Sequence of chain 1.A:
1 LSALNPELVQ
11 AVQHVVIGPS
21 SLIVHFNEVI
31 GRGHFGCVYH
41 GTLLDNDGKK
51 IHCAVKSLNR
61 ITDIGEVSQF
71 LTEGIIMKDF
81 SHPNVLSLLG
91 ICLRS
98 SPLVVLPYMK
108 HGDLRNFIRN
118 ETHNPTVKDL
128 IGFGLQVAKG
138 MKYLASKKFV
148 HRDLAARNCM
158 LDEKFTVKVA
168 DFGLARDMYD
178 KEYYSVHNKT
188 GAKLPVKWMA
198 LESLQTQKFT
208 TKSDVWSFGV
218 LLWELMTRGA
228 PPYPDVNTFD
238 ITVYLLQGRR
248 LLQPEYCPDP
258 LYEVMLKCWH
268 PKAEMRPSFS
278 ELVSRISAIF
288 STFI

Binding-site contacts:
Ligand atom CB contacts residue LYS190 of chain 1.A at 3.3 Å.
Ligand atom CA contacts residue LYS190 of chain 1.A at 3.9 Å.
Ligand atom CA contacts residue MET175 of chain 1.A at 4.0 Å (hydrophobic).
Ligand atom OD contacts residue MET175 of chain 1.A at 3.8 Å.
Ligand atom C contacts residue ARG173 of chain 1.A at 4.3 Å.
Ligand atom CB contacts residue MET175 of chain 1.A at 3.8 Å (hydrophobic).
Ligand atom CA contacts residue ARG173 of chain 1.A at 4.1 Å.
Ligand atom C contacts residue MET175 of chain 1.A at 3.9 Å (hydrophobic).
Ligand atom C contacts residue ASP174 of chain 1.A at 4.0 Å.
Ligand atom O contacts residue MET175 of chain 1.A at 4.1 Å.
Ligand atom O contacts residue ASP174 of chain 1.A at 3.8 Å.
Ligand atom CG contacts residue ASP150 of chain 1.A at 3.9 Å.
Ligand atom CB contacts residue ARG173 of chain 1.A at 3.7 Å.
Ligand atom CG contacts residue LYS190 of chain 1.A at 4.5 Å.
Ligand atom CG contacts residue ARG173 of chain 1.A at 3.7 Å.
Ligand atom CG contacts residue ASP174 of chain 1.A at 3.8 Å.
Ligand atom OD contacts residue ASP174 of chain 1.A at 3.3 Å (salt-bridge).
Ligand atom CB contacts residue TYR181 of chain 1.A at 4.0 Å (hydrophobic).
Ligand atom O contacts residue PHE35 of chain 1.A at 3.5 Å.
Ligand atom CG contacts residue TYR181 of chain 1.A at 3.8 Å (hydrophobic).
Ligand atom CG contacts residue MET175 of chain 1.A at 3.8 Å (hydrophobic).
Ligand atom OD contacts residue ARG173 of chain 1.A at 3.8 Å.

A small-molecule ligand and the protein it binds are described below.
Small molecule (SMILES): O=C1CCCO1